Binding-site contacts:
Ligand atom C2 contacts residue VAL299 of chain 1.C at 4.4 Å (hydrophobic).
Ligand atom C2 contacts residue ASN287 of chain 1.C at 2.5 Å.
Ligand atom O5 contacts residue ASN287 of chain 1.C at 2.4 Å (h-bond).
Ligand atom C8 contacts residue VAL299 of chain 1.C at 3.8 Å (hydrophobic).
Ligand atom C7 contacts residue VAL299 of chain 1.C at 4.1 Å (hydrophobic).
Ligand atom C1 contacts residue VAL299 of chain 1.C at 4.4 Å (hydrophobic).
Ligand atom N2 contacts residue ASN287 of chain 1.C at 2.9 Å (h-bond).
Ligand atom C1 contacts residue ASN287 of chain 1.C at 1.4 Å.
Ligand atom C5 contacts residue ASN287 of chain 1.C at 3.7 Å.
Ligand atom N2 contacts residue VAL299 of chain 1.C at 3.5 Å (h-bond).
Ligand atom C3 contacts residue ASN287 of chain 1.C at 3.8 Å.
Ligand atom C4 contacts residue ASN287 of chain 1.C at 4.3 Å.
Ligand atom C8 contacts residue ASN298 of chain 1.C at 4.2 Å.
Ligand atom C7 contacts residue ASN287 of chain 1.C at 4.1 Å.
Ligand atom C8 contacts residue SER47 of chain 1.C at 4.3 Å.

The protein below binds the small molecule below.
Small molecule (SMILES): CC(=O)N[C@H]1[C@H](O[C@H]2[C@H](O)[C@@H](NC(C)=O)CO[C@@H]2CO)O[C@H](CO)[C@@H](O[C@@H]2O[C@H](CO)[C@@H](O)[C@H](O)[C@@H]2O)[C@@H]1O

Sequence of chain 1.C:
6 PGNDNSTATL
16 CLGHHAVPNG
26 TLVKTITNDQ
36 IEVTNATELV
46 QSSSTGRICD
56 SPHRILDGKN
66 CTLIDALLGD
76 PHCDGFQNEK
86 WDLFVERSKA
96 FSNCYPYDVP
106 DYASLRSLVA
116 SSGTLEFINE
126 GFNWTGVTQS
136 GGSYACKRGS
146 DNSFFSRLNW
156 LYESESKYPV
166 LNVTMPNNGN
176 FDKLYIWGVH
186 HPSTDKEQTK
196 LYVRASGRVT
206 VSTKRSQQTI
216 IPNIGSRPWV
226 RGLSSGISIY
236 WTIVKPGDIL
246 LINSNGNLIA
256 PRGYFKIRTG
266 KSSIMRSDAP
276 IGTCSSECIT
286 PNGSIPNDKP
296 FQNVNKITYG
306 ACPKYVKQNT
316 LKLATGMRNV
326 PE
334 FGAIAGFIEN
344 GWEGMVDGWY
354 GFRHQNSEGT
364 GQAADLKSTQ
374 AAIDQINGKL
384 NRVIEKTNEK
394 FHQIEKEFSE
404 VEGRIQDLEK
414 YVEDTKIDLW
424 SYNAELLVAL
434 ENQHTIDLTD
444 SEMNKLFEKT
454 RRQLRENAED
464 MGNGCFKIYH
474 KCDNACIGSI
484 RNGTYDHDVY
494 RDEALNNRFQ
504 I